Sequence of chain 1.A:
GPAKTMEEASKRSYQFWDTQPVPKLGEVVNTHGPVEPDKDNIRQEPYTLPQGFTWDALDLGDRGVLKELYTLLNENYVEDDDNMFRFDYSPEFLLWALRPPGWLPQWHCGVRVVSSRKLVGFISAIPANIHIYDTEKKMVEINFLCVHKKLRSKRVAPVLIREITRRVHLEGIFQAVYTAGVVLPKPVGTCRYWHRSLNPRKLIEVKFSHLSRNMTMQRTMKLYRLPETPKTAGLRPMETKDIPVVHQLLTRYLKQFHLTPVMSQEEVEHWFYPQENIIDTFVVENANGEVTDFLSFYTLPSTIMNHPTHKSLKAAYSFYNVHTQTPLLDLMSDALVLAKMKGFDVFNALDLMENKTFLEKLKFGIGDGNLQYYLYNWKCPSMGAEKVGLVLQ

Binding-site contacts:
Ligand atom CB contacts residue HIS204 of chain 1.A at 3.2 Å.
Ligand atom NZ contacts residue ASP91 of chain 1.A at 3.2 Å (salt-bridge).
Ligand atom OG contacts residue ASP377 of chain 1.A at 2.7 Å (salt-bridge).
Ligand atom CB contacts residue ASN379 of chain 1.A at 3.4 Å.
Ligand atom O contacts residue GLY376 of chain 1.A at 3.2 Å.
Ligand atom N contacts residue HIS204 of chain 1.A at 3.2 Å (h-bond).
Ligand atom NZ contacts residue ASP89 of chain 1.A at 3.0 Å (salt-bridge).
Ligand atom N contacts residue TYR307 of chain 1.A at 3.2 Å (h-bond).
Ligand atom NZ contacts residue LEU401 of chain 1.A at 3.2 Å.
Ligand atom C contacts residue TYR202 of chain 1.A at 3.4 Å (hydrophobic).
Ligand atom NZ contacts residue ASN152 of chain 1.A at 2.9 Å (h-bond).
Ligand atom CD contacts residue PHE217 of chain 1.A at 3.3 Å (hydrophobic).
Ligand atom CG contacts residue MYA1 of chain 1.F at 3.3 Å.
Ligand atom CG contacts residue ASP377 of chain 1.A at 3.2 Å.
Ligand atom CA contacts residue ILE375 of chain 1.A at 3.2 Å (hydrophobic).
Ligand atom CE contacts residue GLN402 of chain 1.A at 2.9 Å.
Ligand atom O contacts residue TYR202 of chain 1.A at 3.4 Å.
Ligand atom O contacts residue ASP377 of chain 1.A at 2.9 Å (salt-bridge).
Ligand atom CZ contacts residue PHE94 of chain 1.A at 3.2 Å (hydrophobic).
Ligand atom CD contacts residue ASP89 of chain 1.A at 3.3 Å.
Ligand atom CD contacts residue ASN152 of chain 1.A at 3.2 Å.
Ligand atom CA contacts residue TYR202 of chain 1.A at 2.9 Å (hydrophobic).
Ligand atom NZ contacts residue THR188 of chain 1.A at 3.4 Å (h-bond).
Ligand atom O contacts residue TYR202 of chain 1.A at 3.0 Å (h-bond).
Ligand atom CZ contacts residue SER311 of chain 1.A at 2.9 Å.
Ligand atom CE2 contacts residue SER311 of chain 1.A at 2.8 Å.
Ligand atom OG contacts residue ASN379 of chain 1.A at 2.9 Å (h-bond).
Ligand atom CB contacts residue TYR98 of chain 1.A at 3.4 Å (hydrophobic).
Ligand atom C contacts residue HIS204 of chain 1.A at 3.4 Å.
Ligand atom N contacts residue HIS204 of chain 1.A at 3.4 Å.
Ligand atom N contacts residue LEU401 of chain 1.A at 3.0 Å (h-bond).
Ligand atom NZ contacts residue MET93 of chain 1.A at 3.2 Å (h-bond).
Ligand atom CB contacts residue GLN402 of chain 1.A at 3.2 Å.
Ligand atom NZ contacts residue GLN402 of chain 1.A at 2.7 Å (h-bond).
Ligand atom CD contacts residue THR188 of chain 1.A at 3.1 Å.
Ligand atom CE contacts residue THR188 of chain 1.A at 3.2 Å.
Ligand atom CE contacts residue ASN152 of chain 1.A at 3.3 Å.
Ligand atom OG contacts residue HIS204 of chain 1.A at 3.3 Å (h-bond).
Ligand atom N contacts residue GLN402 of chain 1.A at 3.2 Å.
Ligand atom N contacts residue ILE375 of chain 1.A at 2.8 Å (h-bond).

This protein binds this small molecule.
Small molecule (SMILES): C[C@H](N)C(=O)N[C@@H](CCCCN)C(=O)N[C@@H](CO)C(=O)N[C@@H](Cc1ccccc1)C(=O)N[C@@H](CO)C(=O)N[C@@H](CCCCN)C(=O)N1CCC[C@H]1C(=O)N[C@@H](C)C=O